Binding-site contacts:
Ligand atom C15 contacts residue ASN23 of chain 1.A at 3.5 Å.
Ligand atom C18 contacts residue LEU41 of chain 1.A at 4.1 Å (hydrophobic).
Ligand atom C12 contacts residue ILE9 of chain 1.A at 3.8 Å (hydrophobic).
Ligand atom C11 contacts residue ILE9 of chain 1.A at 3.4 Å (hydrophobic).
Ligand atom C12 contacts residue PHE22 of chain 1.A at 3.9 Å (hydrophobic).
Ligand atom C21 contacts residue ILE13 of chain 1.A at 3.8 Å (hydrophobic).
Ligand atom C11 contacts residue PHE106 of chain 1.A at 3.7 Å (hydrophobic).
Ligand atom N25 contacts residue TYR111 of chain 1.A at 4.0 Å.
Ligand atom C15 contacts residue CYS29 of chain 1.A at 4.0 Å (hydrophobic).
Ligand atom C2 contacts residue LEU2 of chain 1.A at 3.8 Å (hydrophobic).
Ligand atom O3 contacts residue PHE22 of chain 1.A at 4.0 Å.
Ligand atom C14 contacts residue PHE22 of chain 1.A at 4.2 Å (hydrophobic).
Ligand atom C16 contacts residue TYR111 of chain 1.A at 4.0 Å (hydrophobic).
Ligand atom C12 contacts residue PHE106 of chain 1.A at 4.2 Å (hydrophobic).
Ligand atom C18 contacts residue PHE106 of chain 1.A at 3.6 Å (hydrophobic).
Ligand atom C16 contacts residue LEU41 of chain 1.A at 3.9 Å (hydrophobic).
Ligand atom C18 contacts residue CYS45 of chain 1.A at 3.8 Å (hydrophobic).
Ligand atom C8 contacts residue CYS29 of chain 1.A at 4.1 Å (hydrophobic).
Ligand atom C7 contacts residue ASN23 of chain 1.A at 3.4 Å.
Ligand atom O24 contacts residue TYR111 of chain 1.A at 3.1 Å.
Ligand atom C6 contacts residue CYS29 of chain 1.A at 3.6 Å (hydrophobic).
Ligand atom C3 contacts residue LEU2 of chain 1.A at 3.9 Å (hydrophobic).
Ligand atom C21 contacts residue ILE9 of chain 1.A at 3.8 Å (hydrophobic).
Ligand atom C23 contacts residue TYR111 of chain 1.A at 4.0 Å (hydrophobic).
Ligand atom C24 contacts residue TYR111 of chain 1.A at 3.6 Å (hydrophobic).
Ligand atom C1 contacts residue PHE5 of chain 1.A at 3.7 Å (hydrophobic).
Ligand atom C19 contacts residue PHE5 of chain 1.A at 4.1 Å (hydrophobic).
Ligand atom C2 contacts residue ARG6 of chain 1.A at 4.0 Å.
Ligand atom C7 contacts residue CYS29 of chain 1.A at 4.1 Å (hydrophobic).
Ligand atom C22 contacts residue TYR111 of chain 1.A at 3.8 Å (hydrophobic).
Ligand atom C18 contacts residue CYS29 of chain 1.A at 4.0 Å (hydrophobic).
Ligand atom O7 contacts residue ASN23 of chain 1.A at 2.9 Å (h-bond).
Ligand atom C15 contacts residue TYR25 of chain 1.A at 3.6 Å (hydrophobic).
Ligand atom C6 contacts residue GLY30 of chain 1.A at 3.5 Å.
Ligand atom C19 contacts residue TYR69 of chain 1.A at 4.0 Å (hydrophobic).
Ligand atom C14 contacts residue ASN23 of chain 1.A at 4.2 Å.
Ligand atom C1 contacts residue TYR69 of chain 1.A at 4.1 Å (hydrophobic).
Ligand atom O7 contacts residue PHE22 of chain 1.A at 3.2 Å.
Ligand atom C3 contacts residue ARG6 of chain 1.A at 4.2 Å.
Ligand atom O3 contacts residue ARG6 of chain 1.A at 3.1 Å (salt-bridge).

Sequence of chain 1.A:
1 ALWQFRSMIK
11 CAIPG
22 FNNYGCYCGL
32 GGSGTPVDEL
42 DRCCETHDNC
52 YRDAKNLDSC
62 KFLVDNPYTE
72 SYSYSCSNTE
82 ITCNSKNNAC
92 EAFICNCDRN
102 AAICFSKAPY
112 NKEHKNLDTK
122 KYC

This protein binds this small molecule.
Small molecule (SMILES): C[C@H](CCC(=O)NCC(=O)O)[C@H]1CC[C@H]2[C@@H]3C(O)C[C@@H]4C[C@H](O)CC[C@]4(C)[C@H]3CC[C@]12C